A small-molecule ligand and the protein it binds are described below.
Small molecule (SMILES): NCCOCCNC(=O)[C@@H]1CCNC(=O)/C=C/C(=O)N2CCC[C@](Cc3ccccc3)(C2)C(=O)N[C@@H](Cc2ccc(-c3ccc(C(CC(=O)O)CC(=O)O)cc3)cc2)C(=O)NCc2ccccc2CC(=O)N1

Binding-site contacts:
Ligand atom CAG contacts residue GLN62 of chain 1.A at 3.6 Å.
Ligand atom CBK contacts residue ASN101 of chain 1.A at 3.6 Å.
Ligand atom CBS contacts residue GLY74 of chain 1.A at 3.5 Å.
Ligand atom CCD contacts residue GLN110 of chain 1.A at 3.4 Å.
Ligand atom CAI contacts residue HIS125 of chain 1.A at 3.6 Å.
Ligand atom CBX contacts residue LYS75 of chain 1.A at 3.6 Å.
Ligand atom CBI contacts residue ASN101 of chain 1.A at 3.5 Å.
Ligand atom OBG contacts residue ARG54 of chain 1.A at 2.7 Å (salt-bridge).
Ligand atom CBB contacts residue ARG54 of chain 1.A at 3.5 Å.
Ligand atom NCE contacts residue GLY71 of chain 1.A at 3.0 Å (h-bond).
Ligand atom CBO contacts residue THR106 of chain 1.A at 3.2 Å.
Ligand atom OBE contacts residue ARG54 of chain 1.A at 3.1 Å (salt-bridge).
Ligand atom C contacts residue PHE59 of chain 1.A at 3.6 Å (hydrophobic).
Ligand atom CCD contacts residue GLY71 of chain 1.A at 3.1 Å.
Ligand atom CBX contacts residue SER80 of chain 1.A at 3.4 Å.
Ligand atom CCB contacts residue GLY73 of chain 1.A at 3.4 Å.
Ligand atom CBJ contacts residue GLY71 of chain 1.A at 3.5 Å.
Ligand atom CAG contacts residue PHE112 of chain 1.A at 3.5 Å (hydrophobic).
Ligand atom CAH contacts residue PHE112 of chain 1.A at 3.4 Å (hydrophobic).
Ligand atom CCS contacts residue GLY71 of chain 1.A at 3.4 Å.
Ligand atom NAC contacts residue ASN101 of chain 1.A at 3.1 Å (h-bond).
Ligand atom OBZ contacts residue LYS75 of chain 1.A at 3.5 Å (salt-bridge).
Ligand atom OBZ contacts residue ARG81 of chain 1.A at 3.5 Å (salt-bridge).
Ligand atom OBY contacts residue LYS75 of chain 1.A at 3.1 Å (salt-bridge).
Ligand atom CCR contacts residue GLY71 of chain 1.A at 3.3 Å.
Ligand atom OAA contacts residue GLN62 of chain 1.A at 3.2 Å (h-bond).
Ligand atom O contacts residue PHE59 of chain 1.A at 3.7 Å.
Ligand atom OBG contacts residue PHE59 of chain 1.A at 3.6 Å.
Ligand atom CBK contacts residue GLN110 of chain 1.A at 3.6 Å.
Ligand atom CAQ contacts residue PHE59 of chain 1.A at 3.6 Å (hydrophobic).
Ligand atom NAP contacts residue PHE59 of chain 1.A at 3.4 Å.
Ligand atom OBZ contacts residue SER80 of chain 1.A at 3.2 Å.
Ligand atom OBY contacts residue SER80 of chain 1.A at 3.5 Å (h-bond).
Ligand atom CBH contacts residue ASN101 of chain 1.A at 3.3 Å.
Ligand atom CBI contacts residue GLY71 of chain 1.A at 3.4 Å.
Ligand atom CBI contacts residue GLN110 of chain 1.A at 3.5 Å.
Ligand atom OBY contacts residue SER76 of chain 1.A at 2.8 Å (h-bond).
Ligand atom CBJ contacts residue GLN110 of chain 1.A at 3.4 Å.
Ligand atom O contacts residue TRP120 of chain 1.A at 2.9 Å (h-bond).
Ligand atom CAF contacts residue GLN62 of chain 1.A at 3.4 Å.

Sequence of chain 1.A:
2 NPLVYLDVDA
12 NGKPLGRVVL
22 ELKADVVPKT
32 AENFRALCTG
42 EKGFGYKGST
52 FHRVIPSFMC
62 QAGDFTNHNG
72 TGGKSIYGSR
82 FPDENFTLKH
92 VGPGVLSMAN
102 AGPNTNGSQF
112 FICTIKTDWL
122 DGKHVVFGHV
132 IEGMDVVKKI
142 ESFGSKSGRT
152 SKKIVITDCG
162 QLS